The protein below binds the small molecule below.
Small molecule (SMILES): CCC(=O)N1CCC[C@@H](n2nc(-c3cnc4[nH]ccc4c3)c3c(N)ncnc32)C1

Sequence of chain 1.A:
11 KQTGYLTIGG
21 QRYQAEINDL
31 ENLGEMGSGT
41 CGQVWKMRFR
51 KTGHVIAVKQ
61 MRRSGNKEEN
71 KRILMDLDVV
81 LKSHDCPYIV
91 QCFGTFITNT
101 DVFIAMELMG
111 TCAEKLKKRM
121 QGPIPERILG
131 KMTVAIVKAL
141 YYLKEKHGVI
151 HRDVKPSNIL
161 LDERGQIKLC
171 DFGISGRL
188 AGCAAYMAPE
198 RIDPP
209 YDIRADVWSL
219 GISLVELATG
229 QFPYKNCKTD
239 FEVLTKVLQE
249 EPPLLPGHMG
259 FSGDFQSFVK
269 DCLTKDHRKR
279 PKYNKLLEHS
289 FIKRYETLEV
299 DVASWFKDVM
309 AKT

Binding-site contacts:
Ligand atom C13 contacts residue CYS112 of chain 1.A at 1.8 Å (hydrophobic).
Ligand atom C18 contacts residue ILE104 of chain 1.A at 3.9 Å (hydrophobic).
Ligand atom C16 contacts residue MET106 of chain 1.A at 3.3 Å (hydrophobic).
Ligand atom C13 contacts residue SER157 of chain 1.A at 4.0 Å.
Ligand atom N4 contacts residue GLU107 of chain 1.A at 2.8 Å (salt-bridge).
Ligand atom C3 contacts residue MET109 of chain 1.A at 4.0 Å (hydrophobic).
Ligand atom C12 contacts residue SER157 of chain 1.A at 3.7 Å.
Ligand atom C3 contacts residue ALA57 of chain 1.A at 3.9 Å (hydrophobic).
Ligand atom C contacts residue MET109 of chain 1.A at 3.3 Å (hydrophobic).
Ligand atom C13 contacts residue LYS115 of chain 1.A at 3.9 Å.
Ligand atom C19 contacts residue MET106 of chain 1.A at 3.9 Å (hydrophobic).
Ligand atom C5 contacts residue MET106 of chain 1.A at 3.5 Å (hydrophobic).
Ligand atom C12 contacts residue CYS112 of chain 1.A at 2.7 Å (hydrophobic).
Ligand atom C16 contacts residue LYS59 of chain 1.A at 3.6 Å.
Ligand atom N4 contacts residue ALA57 of chain 1.A at 3.6 Å.
Ligand atom C3 contacts residue MET106 of chain 1.A at 4.0 Å (hydrophobic).
Ligand atom N7 contacts residue LYS59 of chain 1.A at 3.4 Å (salt-bridge).
Ligand atom N6 contacts residue LYS59 of chain 1.A at 4.0 Å.
Ligand atom O contacts residue LYS115 of chain 1.A at 3.3 Å (salt-bridge).
Ligand atom N contacts residue LEU108 of chain 1.A at 3.7 Å.
Ligand atom C16 contacts residue ASP76 of chain 1.A at 4.0 Å.
Ligand atom N4 contacts residue MET106 of chain 1.A at 3.1 Å.
Ligand atom N contacts residue MET109 of chain 1.A at 2.9 Å (h-bond).
Ligand atom C8 contacts residue SER38 of chain 1.A at 3.6 Å.
Ligand atom N7 contacts residue ASP76 of chain 1.A at 3.3 Å (salt-bridge).
Ligand atom C9 contacts residue SER38 of chain 1.A at 3.6 Å.
Ligand atom C8 contacts residue MET36 of chain 1.A at 3.9 Å (hydrophobic).
Ligand atom C17 contacts residue MET106 of chain 1.A at 3.4 Å (hydrophobic).
Ligand atom C11 contacts residue CYS112 of chain 1.A at 4.0 Å (hydrophobic).
Ligand atom C15 contacts residue LYS59 of chain 1.A at 3.7 Å.
Ligand atom C18 contacts residue MET106 of chain 1.A at 3.9 Å (hydrophobic).
Ligand atom C15 contacts residue MET106 of chain 1.A at 3.5 Å (hydrophobic).
Ligand atom C3 contacts residue GLU107 of chain 1.A at 3.7 Å.
Ligand atom C14 contacts residue MET106 of chain 1.A at 3.8 Å (hydrophobic).
Ligand atom N6 contacts residue MET106 of chain 1.A at 3.5 Å.
Ligand atom C18 contacts residue LYS59 of chain 1.A at 3.4 Å.
Ligand atom N7 contacts residue MET106 of chain 1.A at 3.6 Å (h-bond).
Ligand atom N contacts residue GLU107 of chain 1.A at 3.6 Å.
Ligand atom C19 contacts residue LYS59 of chain 1.A at 3.4 Å.
Ligand atom C19 contacts residue ILE104 of chain 1.A at 3.6 Å (hydrophobic).